The protein below binds the small molecule below.
Small molecule (SMILES): CC(=O)N[C@H]1[C@H](O[C@H]2[C@H](O)[C@@H](NC(C)=O)CO[C@@H]2CO)O[C@H](CO)[C@@H](O)[C@@H]1O

Sequence of chain 1.F:
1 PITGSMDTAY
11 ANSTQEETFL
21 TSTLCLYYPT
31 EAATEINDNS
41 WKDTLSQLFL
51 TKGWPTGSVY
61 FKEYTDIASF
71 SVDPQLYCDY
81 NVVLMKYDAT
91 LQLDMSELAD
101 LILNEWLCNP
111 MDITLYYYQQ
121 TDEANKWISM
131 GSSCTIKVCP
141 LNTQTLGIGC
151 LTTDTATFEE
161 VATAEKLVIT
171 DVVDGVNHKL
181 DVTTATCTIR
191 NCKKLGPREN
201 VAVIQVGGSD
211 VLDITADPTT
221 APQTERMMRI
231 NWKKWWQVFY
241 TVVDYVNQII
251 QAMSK

Binding-site contacts:
Ligand atom O5 contacts residue ASN12 of chain 1.F at 2.7 Å (h-bond).
Ligand atom O7 contacts residue ASN12 of chain 1.F at 3.7 Å.
Ligand atom C2 contacts residue ASN12 of chain 1.F at 3.2 Å.
Ligand atom C1 contacts residue ASN12 of chain 1.F at 2.1 Å.
Ligand atom C5 contacts residue ASN12 of chain 1.F at 4.1 Å.
Ligand atom C7 contacts residue ASN12 of chain 1.F at 3.9 Å.
Ligand atom N2 contacts residue ASN12 of chain 1.F at 3.8 Å.